Sequence of chain 1.A:
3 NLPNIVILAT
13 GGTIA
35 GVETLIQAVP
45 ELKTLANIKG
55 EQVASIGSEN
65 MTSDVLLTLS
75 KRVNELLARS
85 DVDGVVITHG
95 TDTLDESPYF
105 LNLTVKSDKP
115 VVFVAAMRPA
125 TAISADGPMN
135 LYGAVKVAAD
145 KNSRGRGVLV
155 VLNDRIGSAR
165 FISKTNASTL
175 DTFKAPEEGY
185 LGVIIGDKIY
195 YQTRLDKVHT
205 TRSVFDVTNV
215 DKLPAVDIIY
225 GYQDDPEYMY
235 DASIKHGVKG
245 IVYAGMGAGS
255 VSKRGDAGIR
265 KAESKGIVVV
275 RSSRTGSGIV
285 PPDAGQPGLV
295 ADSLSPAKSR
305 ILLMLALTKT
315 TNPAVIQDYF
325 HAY

A protein and the small-molecule ligand that binds it are described below.
Small molecule (SMILES): N[C@@H](CCC(=O)O)C(=O)O

Sequence of chain 1.C:
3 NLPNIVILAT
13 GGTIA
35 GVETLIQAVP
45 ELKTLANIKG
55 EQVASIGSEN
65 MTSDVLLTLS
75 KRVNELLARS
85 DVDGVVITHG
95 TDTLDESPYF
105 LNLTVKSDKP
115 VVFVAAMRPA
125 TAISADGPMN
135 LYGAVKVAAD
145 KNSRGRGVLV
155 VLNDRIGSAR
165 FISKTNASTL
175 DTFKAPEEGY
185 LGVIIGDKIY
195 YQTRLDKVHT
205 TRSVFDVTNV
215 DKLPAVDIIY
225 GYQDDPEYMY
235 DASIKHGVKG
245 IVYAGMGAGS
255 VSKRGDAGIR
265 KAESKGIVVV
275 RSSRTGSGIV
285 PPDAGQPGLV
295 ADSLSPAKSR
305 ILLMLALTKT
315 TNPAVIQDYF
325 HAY

Binding-site contacts:
Ligand atom C contacts residue GLU63 of chain 1.A at 3.4 Å.
Ligand atom CG contacts residue THR15 of chain 1.A at 3.7 Å.
Ligand atom CD contacts residue THR95 of chain 1.A at 3.6 Å.
Ligand atom O contacts residue ASP96 of chain 1.A at 3.1 Å (salt-bridge).
Ligand atom O contacts residue GLU63 of chain 1.A at 3.7 Å.
Ligand atom N contacts residue SER254 of chain 1.C at 4.0 Å.
Ligand atom OE1 contacts residue GLY94 of chain 1.A at 3.8 Å.
Ligand atom N contacts residue GLU63 of chain 1.A at 2.7 Å (salt-bridge).
Ligand atom OE1 contacts residue THR95 of chain 1.A at 2.7 Å (h-bond).
Ligand atom CA contacts residue GLU63 of chain 1.A at 3.4 Å.
Ligand atom C contacts residue GLY94 of chain 1.A at 3.9 Å.
Ligand atom CB contacts residue ASP96 of chain 1.A at 3.7 Å.
Ligand atom O contacts residue GLY94 of chain 1.A at 3.7 Å.
Ligand atom CD contacts residue GLY94 of chain 1.A at 3.9 Å.
Ligand atom OE2 contacts residue THR15 of chain 1.A at 2.8 Å (h-bond).
Ligand atom CD contacts residue GLY14 of chain 1.A at 4.5 Å.
Ligand atom N contacts residue ASP96 of chain 1.A at 2.5 Å (salt-bridge).
Ligand atom OE2 contacts residue ALA120 of chain 1.A at 3.7 Å.
Ligand atom OE2 contacts residue GLY94 of chain 1.A at 3.4 Å.
Ligand atom CA contacts residue ASP96 of chain 1.A at 3.4 Å.
Ligand atom O contacts residue SER62 of chain 1.A at 3.0 Å.
Ligand atom C contacts residue SER62 of chain 1.A at 3.4 Å.
Ligand atom OXT contacts residue GLY14 of chain 1.A at 3.8 Å.
Ligand atom OXT contacts residue GLU63 of chain 1.A at 3.7 Å.
Ligand atom CD contacts residue ALA120 of chain 1.A at 3.8 Å (hydrophobic).
Ligand atom OE2 contacts residue GLY14 of chain 1.A at 3.5 Å.
Ligand atom OE1 contacts residue ASP96 of chain 1.A at 4.1 Å.
Ligand atom OE2 contacts residue ILE16 of chain 1.A at 4.4 Å.
Ligand atom OXT contacts residue THR95 of chain 1.A at 4.4 Å.
Ligand atom OXT contacts residue SER62 of chain 1.A at 2.7 Å (h-bond).
Ligand atom C contacts residue GLY61 of chain 1.A at 4.2 Å.
Ligand atom C contacts residue ASP96 of chain 1.A at 3.7 Å.
Ligand atom CD contacts residue THR15 of chain 1.A at 3.7 Å.
Ligand atom CA contacts residue SER62 of chain 1.A at 4.5 Å.
Ligand atom O contacts residue THR95 of chain 1.A at 3.5 Å (h-bond).
Ligand atom C contacts residue THR95 of chain 1.A at 4.2 Å.
Ligand atom OXT contacts residue GLY61 of chain 1.A at 3.5 Å.
Ligand atom OE2 contacts residue THR95 of chain 1.A at 3.7 Å.
Ligand atom OE1 contacts residue ALA120 of chain 1.A at 3.7 Å.
Ligand atom OXT contacts residue GLY94 of chain 1.A at 3.4 Å.